Binding-site contacts:
Ligand atom C17 contacts residue ASP111 of chain 1.A at 3.8 Å.
Ligand atom C11 contacts residue ALA52 of chain 1.A at 3.9 Å (hydrophobic).
Ligand atom C12 contacts residue GLN105 of chain 1.A at 3.4 Å.
Ligand atom C20 contacts residue GLY34 of chain 1.A at 3.7 Å.
Ligand atom C16 contacts residue THR110 of chain 1.A at 3.6 Å.
Ligand atom C16 contacts residue GLU109 of chain 1.A at 3.5 Å.
Ligand atom C9 contacts residue ILE31 of chain 1.A at 3.8 Å (hydrophobic).
Ligand atom C10 contacts residue MET108 of chain 1.A at 3.9 Å (hydrophobic).
Ligand atom C11 contacts residue LEU156 of chain 1.A at 3.6 Å (hydrophobic).
Ligand atom C15 contacts residue MET108 of chain 1.A at 3.2 Å (hydrophobic).
Ligand atom N2 contacts residue CYS166 of chain 1.A at 3.9 Å.
Ligand atom C22 contacts residue GLY37 of chain 1.A at 3.7 Å.
Ligand atom C23 contacts residue GLY34 of chain 1.A at 3.9 Å.
Ligand atom C10 contacts residue ASP106 of chain 1.A at 3.4 Å.
Ligand atom C15 contacts residue GLU109 of chain 1.A at 3.3 Å.
Ligand atom C21 contacts residue GLY34 of chain 1.A at 3.6 Å.
Ligand atom C19 contacts residue LYS54 of chain 1.A at 3.6 Å.
Ligand atom C20 contacts residue VAL39 of chain 1.A at 3.9 Å (hydrophobic).
Ligand atom C1 contacts residue ASP167 of chain 1.A at 3.1 Å.
Ligand atom C4 contacts residue CYS166 of chain 1.A at 3.8 Å (hydrophobic).
Ligand atom C14 contacts residue MET108 of chain 1.A at 3.1 Å (hydrophobic).
Ligand atom C21 contacts residue GLY37 of chain 1.A at 3.7 Å.
Ligand atom O2 contacts residue LYS54 of chain 1.A at 2.8 Å (salt-bridge).
Ligand atom O1 contacts residue ASN154 of chain 1.A at 3.2 Å (h-bond).
Ligand atom N4 contacts residue MET108 of chain 1.A at 3.3 Å (h-bond).
Ligand atom C21 contacts residue LYS54 of chain 1.A at 3.9 Å.
Ligand atom C3 contacts residue LYS54 of chain 1.A at 3.8 Å.
Ligand atom C13 contacts residue ILE31 of chain 1.A at 3.9 Å (hydrophobic).
Ligand atom C8 contacts residue LEU156 of chain 1.A at 3.5 Å (hydrophobic).
Ligand atom C2 contacts residue ASP167 of chain 1.A at 3.6 Å.
Ligand atom N3 contacts residue LEU156 of chain 1.A at 3.5 Å.
Ligand atom C22 contacts residue ILE56 of chain 1.A at 3.5 Å (hydrophobic).
Ligand atom C22 contacts residue GLY34 of chain 1.A at 3.6 Å.
Ligand atom O1 contacts residue ASP167 of chain 1.A at 2.7 Å (salt-bridge).
Ligand atom C24 contacts residue LYS54 of chain 1.A at 3.6 Å.
Ligand atom C2 contacts residue LYS54 of chain 1.A at 3.9 Å.
Ligand atom C5 contacts residue LEU156 of chain 1.A at 3.8 Å (hydrophobic).
Ligand atom C20 contacts residue LYS54 of chain 1.A at 3.8 Å.
Ligand atom C10 contacts residue ALA52 of chain 1.A at 3.4 Å (hydrophobic).
Ligand atom C23 contacts residue LYS54 of chain 1.A at 3.9 Å.

Sequence of chain 1.A:
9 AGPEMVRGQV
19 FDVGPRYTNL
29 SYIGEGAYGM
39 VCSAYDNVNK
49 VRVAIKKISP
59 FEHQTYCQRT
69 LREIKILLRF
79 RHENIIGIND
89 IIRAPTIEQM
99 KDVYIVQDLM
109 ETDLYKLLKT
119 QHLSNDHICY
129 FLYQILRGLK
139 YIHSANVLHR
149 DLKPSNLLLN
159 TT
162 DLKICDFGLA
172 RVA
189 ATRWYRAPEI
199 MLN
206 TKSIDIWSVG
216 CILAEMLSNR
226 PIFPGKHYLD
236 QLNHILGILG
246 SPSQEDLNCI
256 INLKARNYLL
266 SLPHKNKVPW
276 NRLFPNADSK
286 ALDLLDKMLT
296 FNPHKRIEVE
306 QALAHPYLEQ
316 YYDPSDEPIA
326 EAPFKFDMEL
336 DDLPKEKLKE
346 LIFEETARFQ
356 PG

The protein below binds the small molecule below.
Small molecule (SMILES): Cc1cnc(-c2ccccc2)nc1-c1c[nH]c(C(=O)N[C@H](CO)c2ccccc2)c1